Binding-site contacts:
Ligand atom C1 contacts residue SER357 of chain 1.C at 3.2 Å.
Ligand atom C5 contacts residue SER357 of chain 1.C at 3.8 Å.
Ligand atom O5 contacts residue ASN355 of chain 1.C at 2.4 Å (h-bond).
Ligand atom C8 contacts residue ASN355 of chain 1.C at 4.2 Å.
Ligand atom O7 contacts residue ARG387 of chain 1.C at 3.0 Å (salt-bridge).
Ligand atom N2 contacts residue ASN355 of chain 1.C at 2.8 Å (h-bond).
Ligand atom C8 contacts residue THR342 of chain 1.C at 4.0 Å.
Ligand atom C4 contacts residue ASN355 of chain 1.C at 4.1 Å.
Ligand atom C7 contacts residue ARG387 of chain 1.C at 3.7 Å.
Ligand atom O5 contacts residue SER357 of chain 1.C at 3.0 Å (h-bond).
Ligand atom C2 contacts residue ASN355 of chain 1.C at 2.3 Å.
Ligand atom C6 contacts residue SER357 of chain 1.C at 4.3 Å.
Ligand atom C7 contacts residue ASN355 of chain 1.C at 3.1 Å.
Ligand atom O7 contacts residue ASN355 of chain 1.C at 3.1 Å (h-bond).
Ligand atom C1 contacts residue ASN355 of chain 1.C at 1.4 Å.
Ligand atom C5 contacts residue ASN355 of chain 1.C at 3.6 Å.
Ligand atom C3 contacts residue ASN355 of chain 1.C at 3.6 Å.
Ligand atom C8 contacts residue ARG387 of chain 1.C at 3.8 Å.

The protein below binds the small molecule below.
Small molecule (SMILES): CC(=O)N[C@@H]1[C@@H](O)[C@H](O)[C@@H](CO)O[C@H]1O

Sequence of chain 1.C:
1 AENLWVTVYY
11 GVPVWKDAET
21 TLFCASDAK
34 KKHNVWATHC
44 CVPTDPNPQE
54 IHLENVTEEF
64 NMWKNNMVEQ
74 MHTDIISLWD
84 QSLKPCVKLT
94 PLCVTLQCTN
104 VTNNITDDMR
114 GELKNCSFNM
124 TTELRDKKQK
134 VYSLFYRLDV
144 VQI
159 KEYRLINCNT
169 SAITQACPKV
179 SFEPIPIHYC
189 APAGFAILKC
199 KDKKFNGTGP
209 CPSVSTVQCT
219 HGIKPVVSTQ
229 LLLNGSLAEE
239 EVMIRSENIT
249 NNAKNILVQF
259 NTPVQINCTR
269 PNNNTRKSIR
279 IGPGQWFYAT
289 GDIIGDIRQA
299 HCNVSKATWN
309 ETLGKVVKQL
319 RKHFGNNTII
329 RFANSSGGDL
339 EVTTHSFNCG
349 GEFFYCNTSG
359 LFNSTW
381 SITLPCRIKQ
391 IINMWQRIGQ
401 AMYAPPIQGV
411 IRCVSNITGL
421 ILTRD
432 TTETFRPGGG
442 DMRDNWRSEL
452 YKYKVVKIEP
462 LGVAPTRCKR